A small-molecule ligand and the protein it binds are described below.
Small molecule (SMILES): CC(=O)N[C@H]1[C@H](O[C@H]2[C@H](O)[C@@H](NC(C)=O)CO[C@@H]2CO)O[C@H](CO)[C@@H](O)[C@@H]1O

Binding-site contacts:
Ligand atom O7 contacts residue ASN204 of chain 1.C at 3.1 Å (h-bond).
Ligand atom C7 contacts residue ASN204 of chain 1.C at 3.1 Å.
Ligand atom C8 contacts residue SER244 of chain 1.C at 3.3 Å.
Ligand atom C1 contacts residue THR206 of chain 1.C at 4.2 Å.
Ligand atom C3 contacts residue ASN204 of chain 1.C at 3.7 Å.
Ligand atom C5 contacts residue ASN204 of chain 1.C at 3.7 Å.
Ligand atom C8 contacts residue ASN204 of chain 1.C at 4.3 Å.
Ligand atom O5 contacts residue THR206 of chain 1.C at 4.5 Å.
Ligand atom C1 contacts residue ASN204 of chain 1.C at 1.4 Å.
Ligand atom C8 contacts residue GLU245 of chain 1.C at 3.7 Å.
Ligand atom N2 contacts residue ASN204 of chain 1.C at 2.8 Å (h-bond).
Ligand atom O5 contacts residue ASN204 of chain 1.C at 2.4 Å (h-bond).
Ligand atom C4 contacts residue ASN204 of chain 1.C at 4.2 Å.
Ligand atom C2 contacts residue ASN204 of chain 1.C at 2.4 Å.

Sequence of chain 1.C:
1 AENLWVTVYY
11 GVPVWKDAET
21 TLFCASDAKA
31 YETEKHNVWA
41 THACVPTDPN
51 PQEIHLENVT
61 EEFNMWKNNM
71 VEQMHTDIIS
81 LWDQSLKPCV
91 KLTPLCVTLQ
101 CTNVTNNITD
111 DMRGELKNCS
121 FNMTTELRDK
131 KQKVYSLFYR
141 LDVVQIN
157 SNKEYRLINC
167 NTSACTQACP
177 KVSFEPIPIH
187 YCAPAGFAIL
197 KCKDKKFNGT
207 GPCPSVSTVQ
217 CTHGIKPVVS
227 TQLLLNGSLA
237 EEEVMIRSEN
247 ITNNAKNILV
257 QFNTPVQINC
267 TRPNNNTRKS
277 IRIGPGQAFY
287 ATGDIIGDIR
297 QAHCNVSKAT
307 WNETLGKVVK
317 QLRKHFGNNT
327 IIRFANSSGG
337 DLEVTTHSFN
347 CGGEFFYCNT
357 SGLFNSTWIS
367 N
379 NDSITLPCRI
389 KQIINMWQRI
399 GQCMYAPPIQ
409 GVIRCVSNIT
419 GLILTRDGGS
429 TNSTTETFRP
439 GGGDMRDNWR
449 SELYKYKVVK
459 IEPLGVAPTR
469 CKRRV